Sequence of chain 1.A:
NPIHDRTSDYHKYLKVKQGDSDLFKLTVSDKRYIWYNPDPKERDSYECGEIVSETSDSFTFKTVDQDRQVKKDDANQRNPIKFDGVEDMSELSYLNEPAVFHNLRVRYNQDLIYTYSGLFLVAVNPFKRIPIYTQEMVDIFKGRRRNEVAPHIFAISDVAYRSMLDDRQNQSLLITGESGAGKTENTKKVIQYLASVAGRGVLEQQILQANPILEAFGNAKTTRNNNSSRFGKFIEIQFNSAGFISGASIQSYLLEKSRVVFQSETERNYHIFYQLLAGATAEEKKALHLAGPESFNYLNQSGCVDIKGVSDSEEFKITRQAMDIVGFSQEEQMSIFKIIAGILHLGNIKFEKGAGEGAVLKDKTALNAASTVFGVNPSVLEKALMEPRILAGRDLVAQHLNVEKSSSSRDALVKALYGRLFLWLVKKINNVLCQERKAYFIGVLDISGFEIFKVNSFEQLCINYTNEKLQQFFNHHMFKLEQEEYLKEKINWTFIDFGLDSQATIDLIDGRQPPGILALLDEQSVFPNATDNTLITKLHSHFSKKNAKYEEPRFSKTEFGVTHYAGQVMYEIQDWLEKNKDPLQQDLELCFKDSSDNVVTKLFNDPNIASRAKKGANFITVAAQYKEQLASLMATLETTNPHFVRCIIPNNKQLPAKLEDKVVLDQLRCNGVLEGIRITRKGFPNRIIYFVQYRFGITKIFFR

The small molecule below binds the protein below.
Small molecule (SMILES): O=C1c2ccccc2N=C2N(c3ccccc3)CC[C@@]12O

Binding-site contacts:
Ligand atom N2 contacts residue LEU262 of chain 1.A at 3.8 Å.
Ligand atom C10 contacts residue TYR261 of chain 1.A at 3.6 Å (hydrophobic).
Ligand atom C6 contacts residue THR474 of chain 1.A at 3.7 Å.
Ligand atom C8 contacts residue LEU638 of chain 1.A at 3.8 Å (hydrophobic).
Ligand atom O1 contacts residue GLY240 of chain 1.A at 2.9 Å (h-bond).
Ligand atom C7 contacts residue TYR261 of chain 1.A at 3.5 Å (hydrophobic).
Ligand atom C11 contacts residue LEU262 of chain 1.A at 3.3 Å (hydrophobic).
Ligand atom C8 contacts residue TYR634 of chain 1.A at 3.8 Å (hydrophobic).
Ligand atom C12 contacts residue LEU262 of chain 1.A at 3.5 Å (hydrophobic).
Ligand atom C5 contacts residue TYR261 of chain 1.A at 3.4 Å (hydrophobic).
Ligand atom O1 contacts residue TYR261 of chain 1.A at 3.2 Å.
Ligand atom C16 contacts residue LEU263 of chain 1.A at 3.9 Å (hydrophobic).
Ligand atom O2 contacts residue SER456 of chain 1.A at 3.5 Å (h-bond).
Ligand atom O2 contacts residue GLY240 of chain 1.A at 3.4 Å.
Ligand atom O1 contacts residue LEU262 of chain 1.A at 2.4 Å (h-bond).
Ligand atom O2 contacts residue ILE455 of chain 1.A at 3.8 Å.
Ligand atom C2 contacts residue GLY240 of chain 1.A at 3.7 Å.
Ligand atom C10 contacts residue TYR634 of chain 1.A at 3.6 Å (hydrophobic).
Ligand atom N1 contacts residue LEU262 of chain 1.A at 3.0 Å (h-bond).
Ligand atom C2 contacts residue SER456 of chain 1.A at 3.3 Å.
Ligand atom C1 contacts residue ARG238 of chain 1.A at 3.8 Å.
Ligand atom C4 contacts residue GLY240 of chain 1.A at 3.7 Å.
Ligand atom C3 contacts residue GLY240 of chain 1.A at 3.5 Å.
Ligand atom C13 contacts residue CYS470 of chain 1.A at 3.6 Å (hydrophobic).
Ligand atom C14 contacts residue CYS470 of chain 1.A at 3.7 Å (hydrophobic).
Ligand atom C14 contacts residue LEU262 of chain 1.A at 3.7 Å (hydrophobic).
Ligand atom N2 contacts residue TYR634 of chain 1.A at 3.6 Å.
Ligand atom C13 contacts residue LEU262 of chain 1.A at 3.8 Å (hydrophobic).
Ligand atom C3 contacts residue LEU262 of chain 1.A at 3.3 Å (hydrophobic).
Ligand atom C2 contacts residue ILE471 of chain 1.A at 3.9 Å (hydrophobic).
Ligand atom C1 contacts residue LEU262 of chain 1.A at 3.1 Å (hydrophobic).
Ligand atom C6 contacts residue TYR261 of chain 1.A at 3.5 Å (hydrophobic).
Ligand atom C9 contacts residue GLN637 of chain 1.A at 3.7 Å.
Ligand atom C2 contacts residue LEU262 of chain 1.A at 3.6 Å (hydrophobic).
Ligand atom O1 contacts residue PHE239 of chain 1.A at 3.6 Å.
Ligand atom C8 contacts residue GLN637 of chain 1.A at 3.7 Å.
Ligand atom C16 contacts residue GLU467 of chain 1.A at 3.6 Å.
Ligand atom C9 contacts residue TYR634 of chain 1.A at 3.2 Å (hydrophobic).
Ligand atom C1 contacts residue ILE471 of chain 1.A at 3.7 Å (hydrophobic).
Ligand atom C17 contacts residue LEU262 of chain 1.A at 3.5 Å (hydrophobic).